The small molecule below binds the protein below.
Small molecule (SMILES): Nc1ncnc2c1ncn2[C@H]1C[C@H](O)[C@@H](COP(=O)(O)O)O1

Sequence of chain 27.A:
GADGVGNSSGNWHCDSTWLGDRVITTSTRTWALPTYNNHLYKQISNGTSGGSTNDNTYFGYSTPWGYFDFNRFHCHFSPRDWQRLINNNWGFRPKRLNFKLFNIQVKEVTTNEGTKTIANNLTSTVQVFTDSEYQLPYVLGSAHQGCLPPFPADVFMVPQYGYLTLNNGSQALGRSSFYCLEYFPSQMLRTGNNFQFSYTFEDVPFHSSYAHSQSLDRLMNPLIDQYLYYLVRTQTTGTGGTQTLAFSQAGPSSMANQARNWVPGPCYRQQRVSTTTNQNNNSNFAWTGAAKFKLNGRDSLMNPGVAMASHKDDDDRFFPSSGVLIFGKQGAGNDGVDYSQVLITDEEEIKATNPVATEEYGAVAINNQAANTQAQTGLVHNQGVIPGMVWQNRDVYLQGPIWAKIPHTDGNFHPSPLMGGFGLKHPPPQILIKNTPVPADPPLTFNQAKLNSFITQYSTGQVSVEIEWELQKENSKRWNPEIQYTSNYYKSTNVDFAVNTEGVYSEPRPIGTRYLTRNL

Binding-site contacts:
Ligand atom C2 contacts residue PRO631 of chain 27.A at 3.3 Å (hydrophobic).
Ligand atom N9 contacts residue PRO421 of chain 27.A at 4.4 Å.
Ligand atom N3 contacts residue GLY639 of chain 27.A at 4.3 Å.
Ligand atom N6 contacts residue VAL420 of chain 27.A at 4.0 Å.
Ligand atom N6 contacts residue GLY637 of chain 27.A at 3.7 Å.
Ligand atom C2 contacts residue GLY639 of chain 27.A at 3.1 Å.
Ligand atom C6 contacts residue PRO421 of chain 27.A at 4.1 Å (hydrophobic).
Ligand atom C2 contacts residue VAL420 of chain 27.A at 4.3 Å (hydrophobic).
Ligand atom C2 contacts residue PRO421 of chain 27.A at 4.5 Å (hydrophobic).
Ligand atom N7 contacts residue SER632 of chain 27.A at 4.1 Å.
Ligand atom N3 contacts residue PRO631 of chain 27.A at 3.6 Å.
Ligand atom C1' contacts residue HIS630 of chain 27.A at 4.0 Å.
Ligand atom N1 contacts residue GLY639 of chain 27.A at 3.1 Å (h-bond).
Ligand atom C4 contacts residue PRO421 of chain 27.A at 4.3 Å (hydrophobic).
Ligand atom O1P contacts residue LYS641 of chain 52.A at 4.0 Å.
Ligand atom N9 contacts residue HIS630 of chain 27.A at 4.2 Å.
Ligand atom N7 contacts residue PRO421 of chain 27.A at 4.2 Å.
Ligand atom C5 contacts residue PRO421 of chain 27.A at 4.1 Å (hydrophobic).
Ligand atom C8 contacts residue HIS630 of chain 27.A at 3.3 Å.
Ligand atom N7 contacts residue ASN609 of chain 27.A at 3.8 Å.
Ligand atom N6 contacts residue SER632 of chain 27.A at 3.3 Å (h-bond).
Ligand atom N6 contacts residue PHE638 of chain 27.A at 3.9 Å.
Ligand atom C3' contacts residue HIS630 of chain 27.A at 4.4 Å.
Ligand atom C2' contacts residue HIS630 of chain 27.A at 3.2 Å.
Ligand atom C8 contacts residue PRO421 of chain 27.A at 4.3 Å (hydrophobic).
Ligand atom C5 contacts residue SER632 of chain 27.A at 4.1 Å.
Ligand atom C6 contacts residue PRO631 of chain 27.A at 3.9 Å (hydrophobic).
Ligand atom N1 contacts residue PRO421 of chain 27.A at 4.3 Å.
Ligand atom C1' contacts residue PRO631 of chain 27.A at 4.3 Å (hydrophobic).
Ligand atom C6 contacts residue VAL420 of chain 27.A at 4.0 Å (hydrophobic).
Ligand atom C6 contacts residue SER632 of chain 27.A at 3.9 Å.
Ligand atom N7 contacts residue HIS630 of chain 27.A at 4.1 Å.
Ligand atom N6 contacts residue GLY639 of chain 27.A at 3.6 Å (h-bond).
Ligand atom N1 contacts residue PRO631 of chain 27.A at 3.5 Å (h-bond).
Ligand atom C5 contacts residue PRO631 of chain 27.A at 4.2 Å (hydrophobic).
Ligand atom O2P contacts residue ASP626 of chain 52.A at 4.2 Å.
Ligand atom C4 contacts residue PRO631 of chain 27.A at 4.0 Å (hydrophobic).
Ligand atom N1 contacts residue VAL420 of chain 27.A at 3.7 Å.
Ligand atom N1 contacts residue PHE638 of chain 27.A at 4.3 Å.
Ligand atom C6 contacts residue GLY639 of chain 27.A at 3.8 Å.

Sequence of chain 52.A:
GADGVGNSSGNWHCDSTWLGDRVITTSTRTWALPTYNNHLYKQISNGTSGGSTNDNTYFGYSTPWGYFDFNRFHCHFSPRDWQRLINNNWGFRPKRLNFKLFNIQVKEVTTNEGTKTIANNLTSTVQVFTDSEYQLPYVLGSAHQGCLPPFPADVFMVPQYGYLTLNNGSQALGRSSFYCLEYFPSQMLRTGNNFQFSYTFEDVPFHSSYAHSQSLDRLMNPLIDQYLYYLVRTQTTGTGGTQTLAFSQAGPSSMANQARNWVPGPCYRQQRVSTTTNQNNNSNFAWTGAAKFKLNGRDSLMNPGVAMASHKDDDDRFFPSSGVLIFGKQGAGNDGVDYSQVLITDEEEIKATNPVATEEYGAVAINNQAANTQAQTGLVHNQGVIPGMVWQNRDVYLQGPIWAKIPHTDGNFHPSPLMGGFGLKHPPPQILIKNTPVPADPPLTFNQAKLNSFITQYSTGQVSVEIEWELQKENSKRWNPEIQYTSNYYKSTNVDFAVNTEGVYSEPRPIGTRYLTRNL